Sequence of chain 12.A:
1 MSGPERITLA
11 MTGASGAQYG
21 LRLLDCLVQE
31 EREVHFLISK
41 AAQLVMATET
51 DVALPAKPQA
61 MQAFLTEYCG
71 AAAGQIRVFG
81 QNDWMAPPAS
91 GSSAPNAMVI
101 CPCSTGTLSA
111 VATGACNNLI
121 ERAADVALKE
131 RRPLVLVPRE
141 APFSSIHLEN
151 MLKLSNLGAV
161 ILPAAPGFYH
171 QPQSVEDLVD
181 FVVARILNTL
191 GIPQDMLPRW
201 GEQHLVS

Sequence of chain 5.A:
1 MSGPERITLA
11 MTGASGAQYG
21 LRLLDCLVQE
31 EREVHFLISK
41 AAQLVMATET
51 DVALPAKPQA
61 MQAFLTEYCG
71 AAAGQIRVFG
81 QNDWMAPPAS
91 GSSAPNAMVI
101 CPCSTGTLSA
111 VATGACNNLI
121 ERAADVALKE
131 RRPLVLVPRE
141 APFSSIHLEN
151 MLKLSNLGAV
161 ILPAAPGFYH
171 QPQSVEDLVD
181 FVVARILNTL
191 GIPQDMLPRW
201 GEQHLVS

Sequence of chain 7.A:
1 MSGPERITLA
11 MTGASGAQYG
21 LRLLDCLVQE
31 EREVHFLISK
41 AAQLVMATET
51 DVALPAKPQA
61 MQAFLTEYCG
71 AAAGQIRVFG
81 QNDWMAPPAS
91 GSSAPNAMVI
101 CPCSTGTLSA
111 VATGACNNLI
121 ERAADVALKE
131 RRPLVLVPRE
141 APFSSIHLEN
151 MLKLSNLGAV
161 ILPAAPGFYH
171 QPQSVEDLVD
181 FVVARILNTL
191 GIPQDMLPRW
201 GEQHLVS

A protein and the small-molecule ligand that binds it are described below.
Small molecule (SMILES): CC(C)=CCOP(=O)(O)O

Binding-site contacts:
Ligand atom OAC contacts residue ARG185 of chain 7.A at 3.0 Å (salt-bridge).
Ligand atom OAD contacts residue GLY91 of chain 12.A at 2.8 Å (h-bond).
Ligand atom OAD contacts residue LYS129 of chain 12.A at 2.7 Å (salt-bridge).
Ligand atom CAB contacts residue TRP200 of chain 7.A at 3.7 Å (hydrophobic).
Ligand atom OAD contacts residue ARG185 of chain 7.A at 2.6 Å (salt-bridge).
Ligand atom OAE contacts residue GLU140 of chain 5.A at 2.5 Å (salt-bridge).
Ligand atom OAD contacts residue SER90 of chain 12.A at 3.6 Å.
Ligand atom PAJ contacts residue GLY91 of chain 12.A at 3.9 Å.
Ligand atom CAI contacts residue SER90 of chain 12.A at 3.7 Å.
Ligand atom CAA contacts residue ALA89 of chain 12.A at 3.8 Å (hydrophobic).
Ligand atom CAB contacts residue TYR169 of chain 7.A at 3.8 Å (hydrophobic).
Ligand atom CAF contacts residue ALA89 of chain 12.A at 3.6 Å (hydrophobic).
Ligand atom OAE contacts residue LYS129 of chain 12.A at 3.7 Å.
Ligand atom CAG contacts residue SER90 of chain 12.A at 3.9 Å.
Ligand atom OAH contacts residue TYR169 of chain 7.A at 3.7 Å.
Ligand atom CAG contacts residue TYR169 of chain 7.A at 3.6 Å (hydrophobic).
Ligand atom PAJ contacts residue GLU140 of chain 5.A at 3.5 Å.
Ligand atom PAJ contacts residue SER90 of chain 12.A at 3.7 Å.
Ligand atom CAF contacts residue FMN1 of chain 7.C at 3.3 Å.
Ligand atom PAJ contacts residue ARG185 of chain 7.A at 3.6 Å.
Ligand atom OAC contacts residue ARG139 of chain 5.A at 3.0 Å (salt-bridge).
Ligand atom OAH contacts residue GLY91 of chain 12.A at 3.9 Å.
Ligand atom PAJ contacts residue LYS129 of chain 12.A at 3.8 Å.
Ligand atom CAB contacts residue SER90 of chain 12.A at 3.9 Å.
Ligand atom CAF contacts residue ARG122 of chain 12.A at 3.5 Å.
Ligand atom OAH contacts residue SER90 of chain 12.A at 2.9 Å (h-bond).
Ligand atom OAD contacts residue GLU140 of chain 5.A at 3.8 Å.
Ligand atom PAJ contacts residue TYR169 of chain 7.A at 3.7 Å.
Ligand atom OAC contacts residue TYR169 of chain 7.A at 2.8 Å (h-bond).
Ligand atom OAE contacts residue ARG122 of chain 12.A at 3.0 Å (salt-bridge).
Ligand atom CAG contacts residue ARG122 of chain 12.A at 3.7 Å.
Ligand atom PAJ contacts residue ARG122 of chain 12.A at 3.8 Å.
Ligand atom CAA contacts residue TRP84 of chain 12.A at 3.4 Å (hydrophobic).
Ligand atom OAH contacts residue ARG122 of chain 12.A at 3.5 Å (salt-bridge).
Ligand atom CAB contacts residue FMN1 of chain 7.C at 3.8 Å.
Ligand atom CAA contacts residue TRP200 of chain 7.A at 3.7 Å (hydrophobic).
Ligand atom CAG contacts residue FMN1 of chain 7.C at 3.3 Å.
Ligand atom CAI contacts residue FMN1 of chain 7.C at 3.5 Å.
Ligand atom OAE contacts residue ARG139 of chain 5.A at 3.5 Å (salt-bridge).
Ligand atom CAA contacts residue FMN1 of chain 7.C at 3.7 Å.